Sequence of chain 1.B:
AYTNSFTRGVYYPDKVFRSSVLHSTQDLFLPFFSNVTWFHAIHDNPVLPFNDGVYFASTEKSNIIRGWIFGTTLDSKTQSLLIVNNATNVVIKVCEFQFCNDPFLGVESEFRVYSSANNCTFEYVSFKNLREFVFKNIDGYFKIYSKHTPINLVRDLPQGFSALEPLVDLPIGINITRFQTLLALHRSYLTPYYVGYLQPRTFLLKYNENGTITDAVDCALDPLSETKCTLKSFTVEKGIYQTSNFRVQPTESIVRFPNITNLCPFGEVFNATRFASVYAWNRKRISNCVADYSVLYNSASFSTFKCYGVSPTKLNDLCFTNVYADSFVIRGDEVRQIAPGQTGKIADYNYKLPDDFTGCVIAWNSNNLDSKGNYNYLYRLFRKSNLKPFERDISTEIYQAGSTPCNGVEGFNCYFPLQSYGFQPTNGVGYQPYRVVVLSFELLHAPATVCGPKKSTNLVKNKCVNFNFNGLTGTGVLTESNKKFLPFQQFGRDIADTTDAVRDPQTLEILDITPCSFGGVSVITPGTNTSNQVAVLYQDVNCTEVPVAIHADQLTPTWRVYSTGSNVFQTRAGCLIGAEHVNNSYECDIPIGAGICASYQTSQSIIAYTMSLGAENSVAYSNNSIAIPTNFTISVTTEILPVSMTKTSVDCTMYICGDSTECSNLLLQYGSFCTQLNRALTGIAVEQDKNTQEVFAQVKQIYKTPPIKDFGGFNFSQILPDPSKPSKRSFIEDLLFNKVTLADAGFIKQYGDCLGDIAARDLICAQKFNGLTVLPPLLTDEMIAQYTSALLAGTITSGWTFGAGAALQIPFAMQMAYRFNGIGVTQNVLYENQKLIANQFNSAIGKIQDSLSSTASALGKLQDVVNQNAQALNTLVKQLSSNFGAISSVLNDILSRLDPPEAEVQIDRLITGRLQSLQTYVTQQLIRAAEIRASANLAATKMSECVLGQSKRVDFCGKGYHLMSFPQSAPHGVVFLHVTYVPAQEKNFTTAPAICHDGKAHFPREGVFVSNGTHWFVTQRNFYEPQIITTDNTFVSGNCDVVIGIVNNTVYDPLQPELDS

The protein below binds the small molecule below.
Small molecule (SMILES): CC(=O)N[C@@H]1[C@@H](O)[C@H](O)[C@@H](CO)O[C@H]1O

Binding-site contacts:
Ligand atom C5 contacts residue ASN330 of chain 1.B at 3.6 Å.
Ligand atom C8 contacts residue GLY326 of chain 1.B at 4.0 Å.
Ligand atom C7 contacts residue ASN330 of chain 1.B at 3.6 Å.
Ligand atom C8 contacts residue ASN330 of chain 1.B at 3.8 Å.
Ligand atom C1 contacts residue ASN330 of chain 1.B at 1.4 Å.
Ligand atom O5 contacts residue ASN330 of chain 1.B at 2.3 Å (h-bond).
Ligand atom C7 contacts residue GLY326 of chain 1.B at 4.2 Å.
Ligand atom O6 contacts residue ASN330 of chain 1.B at 4.1 Å.
Ligand atom O7 contacts residue PHE325 of chain 1.B at 4.3 Å.
Ligand atom O7 contacts residue ASN330 of chain 1.B at 4.5 Å.
Ligand atom O7 contacts residue GLY326 of chain 1.B at 4.0 Å.
Ligand atom C3 contacts residue ASN330 of chain 1.B at 3.8 Å.
Ligand atom N2 contacts residue ASN330 of chain 1.B at 2.9 Å (h-bond).
Ligand atom C4 contacts residue ASN330 of chain 1.B at 4.2 Å.
Ligand atom C2 contacts residue ASN330 of chain 1.B at 2.4 Å.